Binding-site contacts:
Ligand atom O2G contacts residue LYS249 of chain 1.A at 3.0 Å.
Ligand atom O2B contacts residue GLY72 of chain 1.B at 3.5 Å (h-bond).
Ligand atom O3A contacts residue LYS73 of chain 1.B at 3.6 Å.
Ligand atom C2 contacts residue ALA254 of chain 1.A at 3.5 Å (hydrophobic).
Ligand atom O2B contacts residue LYS73 of chain 1.B at 2.8 Å (salt-bridge).
Ligand atom C6 contacts residue ALA253 of chain 1.A at 3.7 Å (hydrophobic).
Ligand atom S1G contacts residue LYS73 of chain 1.B at 3.6 Å (salt-bridge).
Ligand atom O2' contacts residue PRO255 of chain 1.A at 3.2 Å.
Ligand atom N6 contacts residue TYR104 of chain 1.B at 3.5 Å.
Ligand atom N1 contacts residue ALA253 of chain 1.A at 3.3 Å (h-bond).
Ligand atom O3G contacts residue LYS251 of chain 1.A at 3.2 Å (salt-bridge).
Ligand atom O3B contacts residue SER70 of chain 1.B at 3.5 Å (h-bond).
Ligand atom C6 contacts residue TYR104 of chain 1.B at 3.3 Å (hydrophobic).
Ligand atom O2G contacts residue LYS251 of chain 1.A at 3.1 Å (salt-bridge).
Ligand atom O1B contacts residue THR74 of chain 1.B at 3.0 Å (h-bond).
Ligand atom O2' contacts residue ASN250 of chain 1.A at 3.1 Å (h-bond).
Ligand atom O3' contacts residue TYR265 of chain 1.B at 3.2 Å.
Ligand atom C5' contacts residue GLY72 of chain 1.B at 3.7 Å.
Ligand atom N6 contacts residue ALA253 of chain 1.A at 3.6 Å (h-bond).
Ligand atom O2B contacts residue SER70 of chain 1.B at 3.8 Å.
Ligand atom O3A contacts residue GLY72 of chain 1.B at 3.1 Å (h-bond).
Ligand atom N6 contacts residue LYS251 of chain 1.A at 3.4 Å (salt-bridge).
Ligand atom C5 contacts residue TYR104 of chain 1.B at 3.7 Å (hydrophobic).
Ligand atom S1G contacts residue GLU69 of chain 1.B at 3.6 Å.
Ligand atom PG contacts residue MG1 of chain 1.N at 3.5 Å.
Ligand atom PB contacts residue LYS73 of chain 1.B at 3.7 Å.
Ligand atom O3G contacts residue MG1 of chain 1.N at 2.2 Å.
Ligand atom S1G contacts residue PHE218 of chain 1.A at 3.6 Å.
Ligand atom O1B contacts residue MG1 of chain 1.N at 2.2 Å.
Ligand atom C4 contacts residue TYR104 of chain 1.B at 3.8 Å (hydrophobic).
Ligand atom C2 contacts residue ALA253 of chain 1.A at 3.2 Å (hydrophobic).
Ligand atom O2B contacts residue SER71 of chain 1.B at 3.5 Å (h-bond).
Ligand atom N3 contacts residue ALA253 of chain 1.A at 3.5 Å (h-bond).
Ligand atom N1 contacts residue TYR104 of chain 1.B at 3.5 Å.
Ligand atom PB contacts residue MG1 of chain 1.N at 3.5 Å.
Ligand atom O1A contacts residue GLY72 of chain 1.B at 3.6 Å.
Ligand atom O1A contacts residue THR75 of chain 1.B at 2.7 Å (h-bond).
Ligand atom S1G contacts residue SER70 of chain 1.B at 3.6 Å.
Ligand atom N7 contacts residue LYS251 of chain 1.A at 3.8 Å.
Ligand atom N6 contacts residue ASP101 of chain 1.B at 3.7 Å.

Sequence of chain 1.B:
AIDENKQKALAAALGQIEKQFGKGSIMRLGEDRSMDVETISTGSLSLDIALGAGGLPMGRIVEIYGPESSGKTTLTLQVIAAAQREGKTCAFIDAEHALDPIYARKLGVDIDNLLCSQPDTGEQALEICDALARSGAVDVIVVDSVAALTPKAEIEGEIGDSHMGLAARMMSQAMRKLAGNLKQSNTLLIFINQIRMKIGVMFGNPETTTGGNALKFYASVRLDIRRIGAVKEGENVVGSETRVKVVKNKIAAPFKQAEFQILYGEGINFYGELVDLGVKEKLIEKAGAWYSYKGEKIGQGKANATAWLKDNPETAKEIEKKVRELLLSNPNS

Sequence of chain 1.A:
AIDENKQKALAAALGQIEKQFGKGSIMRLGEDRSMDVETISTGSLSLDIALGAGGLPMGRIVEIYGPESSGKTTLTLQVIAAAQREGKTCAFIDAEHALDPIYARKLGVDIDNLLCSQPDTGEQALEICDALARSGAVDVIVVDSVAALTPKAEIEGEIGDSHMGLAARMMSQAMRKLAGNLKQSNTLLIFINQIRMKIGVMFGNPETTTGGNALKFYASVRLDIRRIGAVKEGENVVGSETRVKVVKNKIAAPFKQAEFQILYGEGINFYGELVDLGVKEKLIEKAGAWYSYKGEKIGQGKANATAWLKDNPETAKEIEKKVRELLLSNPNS

A protein and the small-molecule ligand that binds it are described below.
Small molecule (SMILES): Nc1ncnc2c1ncn2[C@@H]1O[C@H](COP(=O)(O)OP(=O)(O)OP(O)(O)=S)[C@@H](O)[C@H]1O